Sequence of chain 2.A:
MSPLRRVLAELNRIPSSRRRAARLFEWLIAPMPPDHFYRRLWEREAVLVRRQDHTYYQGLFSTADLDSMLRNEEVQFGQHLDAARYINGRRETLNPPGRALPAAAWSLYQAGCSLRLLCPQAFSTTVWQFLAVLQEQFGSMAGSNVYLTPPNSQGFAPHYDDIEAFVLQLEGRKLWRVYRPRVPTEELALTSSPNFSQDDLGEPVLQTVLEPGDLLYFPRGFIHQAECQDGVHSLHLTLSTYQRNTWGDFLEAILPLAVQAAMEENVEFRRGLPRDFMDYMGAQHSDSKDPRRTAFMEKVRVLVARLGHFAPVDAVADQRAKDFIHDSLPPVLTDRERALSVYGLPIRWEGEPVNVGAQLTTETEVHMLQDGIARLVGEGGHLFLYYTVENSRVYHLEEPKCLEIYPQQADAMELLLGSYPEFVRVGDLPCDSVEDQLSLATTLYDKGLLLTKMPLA

A small-molecule ligand and the protein it binds are described below.
Small molecule (SMILES): CC[C@H](C)[C@H](NC(=O)[C@H](CC1=NC=NC1)NC(=O)[C@H](CCC(N)=O)NC(=O)[C@H](CC1=NC=NC1)NC(=O)[C@@H](N)CC(N)=O)C(=O)N[C@@H](CS)C(=O)N[C@@H](C)C(=O)N1CCC[C@H]1C=O

Binding-site contacts:
Ligand atom O contacts residue CYS119 of chain 2.A at 3.4 Å.
Ligand atom CD2 contacts residue SER240 of chain 2.A at 3.7 Å.
Ligand atom CA contacts residue ARG116 of chain 2.A at 3.5 Å.
Ligand atom ND1 contacts residue ASN145 of chain 2.A at 3.3 Å (h-bond).
Ligand atom SG contacts residue CYS119 of chain 2.A at 2.0 Å (h-bond).
Ligand atom CA contacts residue ASN145 of chain 2.A at 3.6 Å.
Ligand atom CG contacts residue TYR147 of chain 2.A at 3.3 Å (hydrophobic).
Ligand atom CB contacts residue GLN79 of chain 2.A at 3.3 Å.
Ligand atom NE2 contacts residue SER240 of chain 2.A at 2.9 Å (h-bond).
Ligand atom O contacts residue MET141 of chain 2.A at 2.9 Å.
Ligand atom O contacts residue ARG116 of chain 2.A at 3.0 Å.
Ligand atom ND2 contacts residue ASN195 of chain 2.A at 3.3 Å (h-bond).
Ligand atom CA contacts residue TYR147 of chain 2.A at 3.3 Å (hydrophobic).
Ligand atom ND1 contacts residue THR238 of chain 2.A at 3.7 Å.
Ligand atom CD2 contacts residue GLN243 of chain 2.A at 3.4 Å.
Ligand atom N contacts residue ASN145 of chain 2.A at 3.2 Å (h-bond).
Ligand atom CB contacts residue CYS119 of chain 2.A at 3.0 Å (hydrophobic).
Ligand atom ND1 contacts residue TYR147 of chain 2.A at 2.7 Å (h-bond).
Ligand atom CG contacts residue ASN145 of chain 2.A at 3.6 Å.
Ligand atom O contacts residue ASN145 of chain 2.A at 3.4 Å (h-bond).
Ligand atom CB contacts residue GLN243 of chain 2.A at 3.4 Å.
Ligand atom CE1 contacts residue THR238 of chain 2.A at 3.2 Å.
Ligand atom NE2 contacts residue MET141 of chain 2.A at 3.2 Å (h-bond).
Ligand atom CE1 contacts residue GLY143 of chain 2.A at 3.2 Å.
Ligand atom CE1 contacts residue ASN145 of chain 2.A at 3.6 Å.
Ligand atom CE1 contacts residue SER240 of chain 2.A at 3.4 Å.
Ligand atom OD1 contacts residue PHE156 of chain 2.A at 3.2 Å.
Ligand atom CE1 contacts residue MET141 of chain 2.A at 3.2 Å (hydrophobic).
Ligand atom SG contacts residue VAL395 of chain 2.A at 3.5 Å.
Ligand atom CB contacts residue TYR147 of chain 2.A at 3.1 Å (hydrophobic).
Ligand atom ND2 contacts residue HIS159 of chain 2.A at 3.2 Å.
Ligand atom CB contacts residue TYR396 of chain 2.A at 3.6 Å (hydrophobic).
Ligand atom CB contacts residue LEU118 of chain 2.A at 3.5 Å (hydrophobic).
Ligand atom CG contacts residue HIS159 of chain 2.A at 3.6 Å.
Ligand atom CE1 contacts residue THR241 of chain 2.A at 3.6 Å.
Ligand atom C contacts residue ARG116 of chain 2.A at 3.6 Å.
Ligand atom OD1 contacts residue ARG91 of chain 2.A at 3.5 Å (salt-bridge).
Ligand atom CD2 contacts residue MET141 of chain 2.A at 3.3 Å (hydrophobic).
Ligand atom CB contacts residue HIS159 of chain 2.A at 3.7 Å.
Ligand atom ND1 contacts residue SER240 of chain 2.A at 2.7 Å (h-bond).